Binding-site contacts:
Ligand atom O4 contacts residue ASN37 of chain 1.G at 3.3 Å (h-bond).
Ligand atom C1 contacts residue VAL414 of chain 1.G at 3.9 Å (hydrophobic).
Ligand atom C3 contacts residue SER415 of chain 1.G at 4.0 Å.
Ligand atom O6 contacts residue ASN37 of chain 1.G at 4.3 Å.
Ligand atom C2 contacts residue ASN232 of chain 1.G at 3.4 Å.
Ligand atom N2 contacts residue ASN232 of chain 1.G at 2.7 Å (h-bond).
Ligand atom O5 contacts residue ASN232 of chain 1.G at 4.5 Å.
Ligand atom O5 contacts residue VAL414 of chain 1.G at 4.3 Å.
Ligand atom N2 contacts residue SER415 of chain 1.G at 3.0 Å (h-bond).
Ligand atom C7 contacts residue ASN232 of chain 1.G at 3.2 Å.
Ligand atom C2 contacts residue SER415 of chain 1.G at 3.9 Å.
Ligand atom C5 contacts residue VAL414 of chain 1.G at 3.7 Å (hydrophobic).
Ligand atom C3 contacts residue VAL414 of chain 1.G at 3.5 Å (hydrophobic).
Ligand atom O6 contacts residue GLY348 of chain 1.G at 4.2 Å.
Ligand atom N2 contacts residue VAL414 of chain 1.G at 4.3 Å.
Ligand atom O7 contacts residue ASN232 of chain 1.G at 3.9 Å.
Ligand atom C8 contacts residue ASN232 of chain 1.G at 3.4 Å.
Ligand atom O6 contacts residue GLU181 of chain 1.G at 3.1 Å (salt-bridge).
Ligand atom C6 contacts residue GLU181 of chain 1.G at 3.9 Å.
Ligand atom O3 contacts residue VAL414 of chain 1.G at 4.4 Å.
Ligand atom C2 contacts residue VAL414 of chain 1.G at 4.1 Å (hydrophobic).
Ligand atom C8 contacts residue LEU231 of chain 1.G at 3.8 Å (hydrophobic).
Ligand atom C4 contacts residue VAL414 of chain 1.G at 3.9 Å (hydrophobic).
Ligand atom C7 contacts residue SER415 of chain 1.G at 3.6 Å.
Ligand atom O6 contacts residue SER179 of chain 1.G at 3.3 Å.
Ligand atom C5 contacts residue GLU181 of chain 1.G at 3.9 Å.
Ligand atom O4 contacts residue VAL414 of chain 1.G at 3.9 Å.
Ligand atom O4 contacts residue GLN408 of chain 1.G at 4.3 Å.
Ligand atom C1 contacts residue ASN232 of chain 1.G at 3.3 Å.
Ligand atom O4 contacts residue GLU181 of chain 1.G at 4.2 Å.
Ligand atom C6 contacts residue SER179 of chain 1.G at 3.9 Å.
Ligand atom C6 contacts residue GLY348 of chain 1.G at 4.2 Å.
Ligand atom C1 contacts residue SER415 of chain 1.G at 4.2 Å.
Ligand atom C8 contacts residue SER415 of chain 1.G at 3.5 Å.
Ligand atom O7 contacts residue PRO182 of chain 1.G at 4.2 Å.

Sequence of chain 1.G:
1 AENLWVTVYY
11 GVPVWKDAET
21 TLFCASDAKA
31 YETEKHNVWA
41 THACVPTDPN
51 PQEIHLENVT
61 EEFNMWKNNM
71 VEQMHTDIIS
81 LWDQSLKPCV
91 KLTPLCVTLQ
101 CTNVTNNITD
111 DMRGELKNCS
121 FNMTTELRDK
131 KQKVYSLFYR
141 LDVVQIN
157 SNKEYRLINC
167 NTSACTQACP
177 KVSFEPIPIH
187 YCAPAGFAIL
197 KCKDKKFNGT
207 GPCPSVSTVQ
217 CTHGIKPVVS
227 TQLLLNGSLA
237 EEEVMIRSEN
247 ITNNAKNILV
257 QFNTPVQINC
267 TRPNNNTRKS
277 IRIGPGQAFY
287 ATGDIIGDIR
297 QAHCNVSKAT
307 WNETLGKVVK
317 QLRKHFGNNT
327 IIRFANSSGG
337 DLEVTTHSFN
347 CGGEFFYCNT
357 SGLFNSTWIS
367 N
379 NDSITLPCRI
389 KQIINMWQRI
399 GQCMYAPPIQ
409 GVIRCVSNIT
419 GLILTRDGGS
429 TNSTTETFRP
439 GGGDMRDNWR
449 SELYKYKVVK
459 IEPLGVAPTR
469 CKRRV

The small molecule below binds the protein below.
Small molecule (SMILES): CC(=O)N[C@H]1[C@H](O[C@H]2[C@H](O)[C@@H](NC(C)=O)CO[C@@H]2CO)O[C@H](CO)[C@@H](O[C@@H]2O[C@H](CO[C@H]3O[C@H](CO)[C@@H](O)[C@H](O)[C@@H]3O)[C@@H](O)[C@H](O[C@H]3O[C@H](CO)[C@@H](O)[C@H](O)[C@@H]3O[C@H]3O[C@H](CO)[C@@H](O)[C@H](O)[C@@H]3O)[C@@H]2O)[C@@H]1O